Sequence of chain 1.A:
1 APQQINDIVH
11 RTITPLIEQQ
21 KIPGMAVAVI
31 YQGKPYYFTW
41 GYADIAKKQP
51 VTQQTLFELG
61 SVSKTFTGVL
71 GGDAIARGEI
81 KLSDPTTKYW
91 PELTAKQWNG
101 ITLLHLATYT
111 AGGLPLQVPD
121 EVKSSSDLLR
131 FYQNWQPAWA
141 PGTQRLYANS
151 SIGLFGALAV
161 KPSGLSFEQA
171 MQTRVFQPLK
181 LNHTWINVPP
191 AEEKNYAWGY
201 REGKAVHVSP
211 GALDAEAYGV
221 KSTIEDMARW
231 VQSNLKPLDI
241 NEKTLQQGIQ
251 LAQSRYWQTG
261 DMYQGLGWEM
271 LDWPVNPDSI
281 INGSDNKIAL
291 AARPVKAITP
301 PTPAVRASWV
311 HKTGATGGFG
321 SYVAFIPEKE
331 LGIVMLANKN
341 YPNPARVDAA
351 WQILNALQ

The small molecule below binds the protein below.
Small molecule (SMILES): O=C(O)c1ccc(CCNS(=O)(=O)c2ccsc2C(=O)O)cc1

Binding-site contacts:
Ligand atom OAD contacts residue ASN149 of chain 1.A at 3.4 Å (h-bond).
Ligand atom CAG contacts residue TYR147 of chain 1.A at 4.0 Å (hydrophobic).
Ligand atom CAU contacts residue SER61 of chain 1.A at 3.6 Å.
Ligand atom CAR contacts residue SER61 of chain 1.A at 3.0 Å.
Ligand atom CAK contacts residue TYR218 of chain 1.A at 3.6 Å (hydrophobic).
Ligand atom OAA contacts residue PRO210 of chain 1.A at 3.6 Å.
Ligand atom OAB contacts residue ALA315 of chain 1.A at 2.7 Å (h-bond).
Ligand atom OAD contacts residue SER61 of chain 1.A at 2.5 Å (h-bond).
Ligand atom NAO contacts residue ALA315 of chain 1.A at 2.6 Å (h-bond).
Ligand atom SAW contacts residue SER61 of chain 1.A at 3.5 Å (h-bond).
Ligand atom OAD contacts residue TYR218 of chain 1.A at 3.5 Å.
Ligand atom OAE contacts residue SER209 of chain 1.A at 2.7 Å.
Ligand atom CAJ contacts residue TYR218 of chain 1.A at 4.0 Å (hydrophobic).
Ligand atom OAF contacts residue ALA315 of chain 1.A at 3.1 Å (h-bond).
Ligand atom CAR contacts residue GLY314 of chain 1.A at 3.8 Å.
Ligand atom OAF contacts residue SER61 of chain 1.A at 3.8 Å.
Ligand atom CAT contacts residue TYR218 of chain 1.A at 3.5 Å (hydrophobic).
Ligand atom CAL contacts residue TYR218 of chain 1.A at 3.6 Å (hydrophobic).
Ligand atom OAB contacts residue SER61 of chain 1.A at 2.6 Å (h-bond).
Ligand atom CAR contacts residue ALA315 of chain 1.A at 3.2 Å (hydrophobic).
Ligand atom CAM contacts residue TYR218 of chain 1.A at 3.9 Å (hydrophobic).
Ligand atom CAN contacts residue ALA315 of chain 1.A at 3.9 Å (hydrophobic).
Ligand atom CAL contacts residue VAL208 of chain 1.A at 3.0 Å (hydrophobic).
Ligand atom CAM contacts residue ALA315 of chain 1.A at 3.0 Å (hydrophobic).
Ligand atom OAF contacts residue GLY314 of chain 1.A at 3.4 Å.
Ligand atom SAP contacts residue TYR147 of chain 1.A at 3.9 Å.
Ligand atom CAQ contacts residue SER209 of chain 1.A at 3.0 Å.
Ligand atom CAV contacts residue SER61 of chain 1.A at 3.4 Å.
Ligand atom CAQ contacts residue TYR218 of chain 1.A at 3.3 Å (hydrophobic).
Ligand atom OAD contacts residue LYS64 of chain 1.A at 3.3 Å (salt-bridge).
Ligand atom SAW contacts residue ASN149 of chain 1.A at 3.7 Å.
Ligand atom CAH contacts residue LEU116 of chain 1.A at 3.8 Å (hydrophobic).
Ligand atom CAT contacts residue VAL208 of chain 1.A at 4.0 Å (hydrophobic).
Ligand atom OAA contacts residue SER209 of chain 1.A at 2.9 Å (h-bond).
Ligand atom OAB contacts residue GLY314 of chain 1.A at 3.5 Å.
Ligand atom CAG contacts residue LEU116 of chain 1.A at 3.8 Å (hydrophobic).
Ligand atom OAC contacts residue ASN149 of chain 1.A at 2.7 Å (h-bond).
Ligand atom OAA contacts residue TYR218 of chain 1.A at 2.4 Å (h-bond).
Ligand atom CAJ contacts residue VAL208 of chain 1.A at 3.6 Å (hydrophobic).
Ligand atom OAA contacts residue GLY211 of chain 1.A at 3.8 Å.